Binding-site contacts:
Ligand atom CD contacts residue PRO51 of chain 1.D at 4.4 Å (hydrophobic).
Ligand atom N contacts residue PHB1 of chain 1.JA at 4.0 Å.
Ligand atom CB contacts residue PHB1 of chain 1.JA at 2.8 Å.
Ligand atom N contacts residue PHB1 of chain 1.JA at 1.4 Å.
Ligand atom CZ contacts residue PHB1 of chain 1.JA at 4.2 Å.
Ligand atom CG contacts residue PHB1 of chain 1.JA at 4.3 Å.
Ligand atom CA contacts residue PHB1 of chain 1.JA at 2.5 Å.
Ligand atom NH2 contacts residue GLN53 of chain 1.D at 3.1 Å (h-bond).
Ligand atom CZ contacts residue GLN53 of chain 1.D at 3.8 Å.
Ligand atom NH1 contacts residue GLN53 of chain 1.D at 3.6 Å.
Ligand atom CG contacts residue PRO51 of chain 1.D at 3.9 Å (hydrophobic).
Ligand atom N contacts residue PHB1 of chain 1.JA at 4.0 Å.
Ligand atom NH2 contacts residue PHB1 of chain 1.JA at 2.9 Å.
Ligand atom C contacts residue PHB1 of chain 1.JA at 3.7 Å.
Ligand atom CB contacts residue PRO51 of chain 1.D at 4.2 Å (hydrophobic).

A protein and the small-molecule ligand that binds it are described below.
Small molecule (SMILES): NC(=O)CC[C@H](N)C(=O)N[C@@H](CCCN=C(N)N)C(=O)N[C@@H](CO)C(N)=O

Sequence of chain 1.D:
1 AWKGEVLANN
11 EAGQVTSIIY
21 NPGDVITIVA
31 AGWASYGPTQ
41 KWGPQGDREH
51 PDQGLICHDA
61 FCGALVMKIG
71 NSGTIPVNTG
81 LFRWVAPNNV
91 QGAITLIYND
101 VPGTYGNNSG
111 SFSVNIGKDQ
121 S